Sequence of chain 1.H:
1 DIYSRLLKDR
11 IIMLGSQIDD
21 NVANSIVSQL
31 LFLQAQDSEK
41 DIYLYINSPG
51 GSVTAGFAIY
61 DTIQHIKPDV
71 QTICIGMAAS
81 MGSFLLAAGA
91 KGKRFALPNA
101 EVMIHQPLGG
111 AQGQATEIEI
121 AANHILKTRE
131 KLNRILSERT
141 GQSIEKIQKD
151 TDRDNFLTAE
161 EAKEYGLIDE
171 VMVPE

A protein and the small-molecule ligand that binds it are described below.
Small molecule (SMILES): CC(C)C[C@@H](NC(=O)[C@H](Cc1ccccc1)NC(=O)c1cnccn1)B(O)O

Binding-site contacts:
Ligand atom N12 contacts residue LEU108 of chain 1.H at 2.8 Å (h-bond).
Ligand atom C21 contacts residue LEU108 of chain 1.H at 3.9 Å (hydrophobic).
Ligand atom O20 contacts residue SER80 of chain 1.H at 2.2 Å (h-bond).
Ligand atom B14 contacts residue GLY51 of chain 1.H at 3.9 Å.
Ligand atom C21 contacts residue VAL53 of chain 1.H at 3.5 Å (hydrophobic).
Ligand atom C13 contacts residue MET81 of chain 1.H at 4.0 Å (hydrophobic).
Ligand atom C26 contacts residue HIS124 of chain 1.H at 3.6 Å.
Ligand atom C16 contacts residue SER80 of chain 1.H at 3.7 Å.
Ligand atom C05 contacts residue LEU108 of chain 1.H at 3.5 Å (hydrophobic).
Ligand atom B14 contacts residue MET81 of chain 1.H at 3.9 Å.
Ligand atom N03 contacts residue GLY51 of chain 1.H at 2.6 Å (h-bond).
Ligand atom C01 contacts residue GLY51 of chain 1.H at 3.7 Å.
Ligand atom C15 contacts residue PRO107 of chain 1.H at 3.9 Å (hydrophobic).
Ligand atom B14 contacts residue HIS105 of chain 1.H at 3.7 Å.
Ligand atom B14 contacts residue SER80 of chain 1.H at 1.9 Å.
Ligand atom O23 contacts residue VAL53 of chain 1.H at 2.8 Å (h-bond).
Ligand atom C25 contacts residue ILE125 of chain 1.H at 3.6 Å (hydrophobic).
Ligand atom C18 contacts residue HIS105 of chain 1.H at 3.1 Å.
Ligand atom C28 contacts residue VAL53 of chain 1.H at 3.7 Å (hydrophobic).
Ligand atom O19 contacts residue GLY50 of chain 1.H at 3.4 Å.
Ligand atom C13 contacts residue SER80 of chain 1.H at 2.7 Å.
Ligand atom C18 contacts residue PRO107 of chain 1.H at 3.4 Å (hydrophobic).
Ligand atom C01 contacts residue LEU108 of chain 1.H at 3.6 Å (hydrophobic).
Ligand atom C02 contacts residue GLY51 of chain 1.H at 3.7 Å.
Ligand atom O19 contacts residue MET81 of chain 1.H at 3.8 Å.
Ligand atom C15 contacts residue SER80 of chain 1.H at 2.9 Å.
Ligand atom C18 contacts residue GLN106 of chain 1.H at 3.6 Å.
Ligand atom O20 contacts residue LEU108 of chain 1.H at 3.9 Å.
Ligand atom C17 contacts residue SER80 of chain 1.H at 3.4 Å.
Ligand atom O23 contacts residue SER52 of chain 1.H at 3.6 Å.
Ligand atom C18 contacts residue LEU132 of chain 1.H at 3.8 Å (hydrophobic).
Ligand atom N27 contacts residue HIS124 of chain 1.H at 3.7 Å.
Ligand atom O19 contacts residue SER80 of chain 1.H at 2.6 Å (h-bond).
Ligand atom C17 contacts residue MET81 of chain 1.H at 3.2 Å (hydrophobic).
Ligand atom O04 contacts residue PRO107 of chain 1.H at 3.5 Å.
Ligand atom N24 contacts residue LEU108 of chain 1.H at 3.2 Å (h-bond).
Ligand atom O04 contacts residue LEU108 of chain 1.H at 2.9 Å (h-bond).
Ligand atom C13 contacts residue GLY51 of chain 1.H at 3.5 Å.
Ligand atom O19 contacts residue GLY51 of chain 1.H at 2.9 Å (h-bond).
Ligand atom O20 contacts residue HIS105 of chain 1.H at 2.8 Å (h-bond).